Binding-site contacts:
Ligand atom C3 contacts residue ASN64 of chain 2.B at 3.7 Å.
Ligand atom C7 contacts residue TRP359 of chain 2.B at 4.2 Å (hydrophobic).
Ligand atom C1 contacts residue TRP359 of chain 2.B at 3.7 Å (hydrophobic).
Ligand atom O5 contacts residue TRP359 of chain 2.B at 4.3 Å.
Ligand atom N2 contacts residue TRP359 of chain 2.B at 3.5 Å (h-bond).
Ligand atom C3 contacts residue TRP359 of chain 2.B at 3.8 Å (hydrophobic).
Ligand atom C7 contacts residue ASN64 of chain 2.B at 3.4 Å.
Ligand atom O7 contacts residue ASN64 of chain 2.B at 3.8 Å.
Ligand atom O5 contacts residue ASN64 of chain 2.B at 2.4 Å (h-bond).
Ligand atom N2 contacts residue ASN64 of chain 2.B at 2.7 Å (h-bond).
Ligand atom C5 contacts residue TRP359 of chain 2.B at 4.0 Å (hydrophobic).
Ligand atom O4 contacts residue TRP359 of chain 2.B at 4.0 Å.
Ligand atom C4 contacts residue TRP359 of chain 2.B at 4.3 Å (hydrophobic).
Ligand atom O3 contacts residue TRP359 of chain 2.B at 4.3 Å.
Ligand atom C5 contacts residue ASN64 of chain 2.B at 3.7 Å.
Ligand atom C2 contacts residue TRP359 of chain 2.B at 4.1 Å (hydrophobic).
Ligand atom C8 contacts residue TRP359 of chain 2.B at 3.7 Å (hydrophobic).
Ligand atom C1 contacts residue ASN64 of chain 2.B at 1.4 Å.
Ligand atom C8 contacts residue ASN64 of chain 2.B at 4.5 Å.
Ligand atom C4 contacts residue ASN64 of chain 2.B at 4.2 Å.
Ligand atom O7 contacts residue TRP359 of chain 2.B at 4.0 Å.
Ligand atom C2 contacts residue ASN64 of chain 2.B at 2.3 Å.

Sequence of chain 2.B:
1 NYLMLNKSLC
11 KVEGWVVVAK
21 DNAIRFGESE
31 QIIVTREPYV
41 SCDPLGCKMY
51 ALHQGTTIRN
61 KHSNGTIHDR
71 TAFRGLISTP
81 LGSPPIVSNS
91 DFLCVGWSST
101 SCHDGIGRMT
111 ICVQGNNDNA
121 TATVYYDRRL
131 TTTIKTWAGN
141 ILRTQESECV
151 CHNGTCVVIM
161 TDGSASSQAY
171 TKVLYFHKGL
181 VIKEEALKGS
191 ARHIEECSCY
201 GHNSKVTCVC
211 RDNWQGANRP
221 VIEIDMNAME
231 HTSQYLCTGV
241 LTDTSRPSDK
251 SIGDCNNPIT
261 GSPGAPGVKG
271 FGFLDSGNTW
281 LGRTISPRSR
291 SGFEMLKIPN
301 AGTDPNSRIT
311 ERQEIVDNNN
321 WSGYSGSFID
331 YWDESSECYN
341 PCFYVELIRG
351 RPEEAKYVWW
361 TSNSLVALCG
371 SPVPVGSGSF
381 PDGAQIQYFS

A protein and the small-molecule ligand that binds it are described below.
Small molecule (SMILES): CC(=O)N[C@H]1[C@H](O[C@H]2[C@H](O)[C@@H](NC(C)=O)CO[C@@H]2CO)O[C@H](CO)[C@@H](O[C@@H]2O[C@H](CO)[C@@H](O)[C@H](O)[C@@H]2O)[C@@H]1O